Sequence of chain 2.A:
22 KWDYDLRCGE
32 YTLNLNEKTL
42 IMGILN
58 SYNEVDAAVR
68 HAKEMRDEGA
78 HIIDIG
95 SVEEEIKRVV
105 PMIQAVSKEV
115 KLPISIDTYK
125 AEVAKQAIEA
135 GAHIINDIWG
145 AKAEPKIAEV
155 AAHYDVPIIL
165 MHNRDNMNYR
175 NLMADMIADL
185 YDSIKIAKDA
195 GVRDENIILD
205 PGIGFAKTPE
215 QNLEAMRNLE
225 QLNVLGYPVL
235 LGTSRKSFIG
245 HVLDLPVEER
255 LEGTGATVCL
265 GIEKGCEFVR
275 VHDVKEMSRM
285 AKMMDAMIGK

Binding-site contacts:
Ligand atom C2 contacts residue ILE142 of chain 2.A at 4.0 Å (hydrophobic).
Ligand atom C2 contacts residue ASN140 of chain 2.A at 4.0 Å.
Ligand atom N4 contacts residue ASP121 of chain 2.A at 3.1 Å (salt-bridge).
Ligand atom C8 contacts residue ARG274 of chain 2.A at 3.7 Å.
Ligand atom N2 contacts residue ASN140 of chain 2.A at 3.2 Å (h-bond).
Ligand atom C4 contacts residue MET165 of chain 2.A at 3.8 Å (hydrophobic).
Ligand atom O2 contacts residue ARG274 of chain 2.A at 3.4 Å (salt-bridge).
Ligand atom N1 contacts residue ASP204 of chain 2.A at 2.5 Å (salt-bridge).
Ligand atom N1 contacts residue MET165 of chain 2.A at 3.6 Å (h-bond).
Ligand atom N4 contacts residue ARG274 of chain 2.A at 3.2 Å (salt-bridge).
Ligand atom C1 contacts residue ASP204 of chain 2.A at 3.0 Å.
Ligand atom C1 contacts residue ASN140 of chain 2.A at 3.5 Å.
Ligand atom O4 contacts residue ARG274 of chain 2.A at 3.1 Å (salt-bridge).
Ligand atom N5 contacts residue ILE163 of chain 2.A at 3.6 Å.
Ligand atom O1 contacts residue LYS240 of chain 2.A at 3.8 Å.
Ligand atom N3 contacts residue ILE142 of chain 2.A at 3.6 Å.
Ligand atom N3 contacts residue ASP121 of chain 2.A at 3.0 Å (salt-bridge).
Ligand atom N5 contacts residue ASN140 of chain 2.A at 2.6 Å (h-bond).
Ligand atom N5 contacts residue LEU234 of chain 2.A at 3.9 Å.
Ligand atom C4 contacts residue ASP204 of chain 2.A at 3.6 Å.
Ligand atom C2 contacts residue ARG274 of chain 2.A at 3.5 Å.
Ligand atom N2 contacts residue ARG274 of chain 2.A at 4.0 Å.
Ligand atom O3 contacts residue LYS240 of chain 2.A at 3.5 Å (salt-bridge).
Ligand atom O2 contacts residue LYS240 of chain 2.A at 2.8 Å (salt-bridge).
Ligand atom N3 contacts residue ARG274 of chain 2.A at 3.4 Å (salt-bridge).
Ligand atom C4 contacts residue ARG274 of chain 2.A at 3.8 Å.
Ligand atom C1 contacts residue MET165 of chain 2.A at 3.9 Å (hydrophobic).
Ligand atom C3 contacts residue ARG274 of chain 2.A at 3.2 Å.
Ligand atom C6 contacts residue PHE209 of chain 2.A at 4.0 Å (hydrophobic).
Ligand atom N2 contacts residue ILE142 of chain 2.A at 3.9 Å.
Ligand atom C6 contacts residue LYS240 of chain 2.A at 4.1 Å.
Ligand atom C10 contacts residue PHE209 of chain 2.A at 3.6 Å (hydrophobic).
Ligand atom N5 contacts residue ASP204 of chain 2.A at 2.8 Å (salt-bridge).
Ligand atom C10 contacts residue LYS240 of chain 2.A at 3.8 Å.
Ligand atom O1 contacts residue ASP204 of chain 2.A at 3.9 Å.
Ligand atom O2 contacts residue PHE209 of chain 2.A at 3.9 Å.
Ligand atom O1 contacts residue GLY236 of chain 2.A at 3.0 Å (h-bond).
Ligand atom C6 contacts residue ARG274 of chain 2.A at 3.0 Å.
Ligand atom C7 contacts residue ARG274 of chain 2.A at 4.1 Å.
Ligand atom C5 contacts residue ARG274 of chain 2.A at 3.4 Å.

A small-molecule ligand and the protein it binds are described below.
Small molecule (SMILES): C[C@@H](C(=O)O)c1n[nH]c2nc(N)[nH]c(=O)c2c1=O